The small molecule below binds the protein below.
Small molecule (SMILES): Nc1ncnc2c1ncn2[C@@H]1O[C@H](CO[P](=O)(O)O[P](=O)(O)NP(=O)(O)O)[C@@H](O)[C@H]1O

Binding-site contacts:
Ligand atom O2A contacts residue MG1 of chain 1.B at 1.8 Å.
Ligand atom C5' contacts residue GLY28 of chain 1.A at 3.6 Å.
Ligand atom O3G contacts residue ARG150 of chain 1.A at 3.0 Å (salt-bridge).
Ligand atom O4' contacts residue VAL35 of chain 1.A at 3.4 Å.
Ligand atom C5' contacts residue SER29 of chain 1.A at 3.7 Å.
Ligand atom N6 contacts residue MET102 of chain 1.A at 3.6 Å.
Ligand atom O2G contacts residue ASN151 of chain 1.A at 2.7 Å (h-bond).
Ligand atom O1A contacts residue GLY30 of chain 1.A at 3.3 Å (h-bond).
Ligand atom O2A contacts residue ASP164 of chain 1.A at 2.7 Å (salt-bridge).
Ligand atom N6 contacts residue LEU153 of chain 1.A at 3.2 Å.
Ligand atom O2A contacts residue LYS54 of chain 1.A at 2.9 Å (salt-bridge).
Ligand atom C5 contacts residue LEU153 of chain 1.A at 3.5 Å (hydrophobic).
Ligand atom N7 contacts residue LEU153 of chain 1.A at 3.4 Å.
Ligand atom O2' contacts residue CYS106 of chain 1.A at 3.1 Å (h-bond).
Ligand atom C6 contacts residue LEU153 of chain 1.A at 3.5 Å (hydrophobic).
Ligand atom O1B contacts residue MG1 of chain 1.B at 1.9 Å.
Ligand atom PG contacts residue MG1 of chain 1.B at 3.5 Å.
Ligand atom O1A contacts residue LYS54 of chain 1.A at 3.3 Å.
Ligand atom O3G contacts residue ASP146 of chain 1.A at 2.5 Å (salt-bridge).
Ligand atom O5' contacts residue VAL35 of chain 1.A at 3.5 Å.
Ligand atom O1A contacts residue VAL35 of chain 1.A at 3.5 Å.
Ligand atom O3G contacts residue ASN151 of chain 1.A at 3.4 Å (h-bond).
Ligand atom PA contacts residue LYS54 of chain 1.A at 3.6 Å.
Ligand atom O2G contacts residue MG1 of chain 1.B at 2.1 Å.
Ligand atom N6 contacts residue GLN100 of chain 1.A at 2.8 Å (h-bond).
Ligand atom O1G contacts residue PHE32 of chain 1.A at 3.6 Å.
Ligand atom N3B contacts residue ARG150 of chain 1.A at 3.6 Å.
Ligand atom PB contacts residue MG1 of chain 1.B at 3.1 Å.
Ligand atom O1B contacts residue ASN151 of chain 1.A at 2.8 Å (h-bond).
Ligand atom C5' contacts residue VAL35 of chain 1.A at 3.6 Å (hydrophobic).
Ligand atom C2 contacts residue MET102 of chain 1.A at 3.2 Å (hydrophobic).
Ligand atom O3A contacts residue GLY30 of chain 1.A at 3.5 Å (h-bond).
Ligand atom O3A contacts residue MG1 of chain 1.B at 3.5 Å.
Ligand atom O5' contacts residue MG1 of chain 1.B at 3.6 Å.
Ligand atom N1 contacts residue MET102 of chain 1.A at 2.8 Å (h-bond).
Ligand atom O2G contacts residue ARG167 of chain 1.A at 3.5 Å (salt-bridge).
Ligand atom PA contacts residue MG1 of chain 1.B at 3.1 Å.
Ligand atom O2G contacts residue ASP164 of chain 1.A at 3.0 Å (salt-bridge).
Ligand atom N7 contacts residue VNS1 of chain 1.D at 3.6 Å.
Ligand atom O1G contacts residue ARG167 of chain 1.A at 3.2 Å (salt-bridge).

Sequence of chain 1.A:
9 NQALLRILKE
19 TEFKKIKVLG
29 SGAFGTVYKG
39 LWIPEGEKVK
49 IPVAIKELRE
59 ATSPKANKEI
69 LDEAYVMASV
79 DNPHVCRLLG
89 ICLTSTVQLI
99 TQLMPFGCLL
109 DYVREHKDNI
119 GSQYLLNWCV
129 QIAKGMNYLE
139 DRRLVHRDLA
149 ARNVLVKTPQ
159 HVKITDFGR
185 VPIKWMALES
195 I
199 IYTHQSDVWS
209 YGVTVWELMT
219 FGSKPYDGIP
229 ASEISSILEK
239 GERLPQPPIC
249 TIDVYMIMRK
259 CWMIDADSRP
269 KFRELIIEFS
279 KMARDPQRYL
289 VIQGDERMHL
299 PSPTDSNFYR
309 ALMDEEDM